Sequence of chain 1.D:
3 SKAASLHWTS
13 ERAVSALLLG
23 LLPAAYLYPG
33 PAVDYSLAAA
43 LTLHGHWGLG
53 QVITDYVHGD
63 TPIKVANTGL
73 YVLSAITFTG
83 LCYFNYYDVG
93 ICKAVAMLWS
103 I

Sequence of chain 1.B:
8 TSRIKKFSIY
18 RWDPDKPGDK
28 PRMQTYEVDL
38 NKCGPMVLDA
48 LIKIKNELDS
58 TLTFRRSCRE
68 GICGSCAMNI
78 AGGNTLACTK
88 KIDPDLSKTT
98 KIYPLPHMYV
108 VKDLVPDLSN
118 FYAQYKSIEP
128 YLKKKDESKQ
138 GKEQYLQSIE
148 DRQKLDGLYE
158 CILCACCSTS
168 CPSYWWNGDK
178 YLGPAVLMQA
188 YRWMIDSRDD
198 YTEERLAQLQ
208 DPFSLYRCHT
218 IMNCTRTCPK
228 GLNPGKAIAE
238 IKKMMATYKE

Binding-site contacts:
Ligand atom C13 contacts residue ILE40 of chain 1.C at 4.0 Å (hydrophobic).
Ligand atom S4 contacts residue SER39 of chain 1.C at 3.5 Å (h-bond).
Ligand atom O7 contacts residue HIS216 of chain 1.B at 3.1 Å.
Ligand atom O7 contacts residue ILE218 of chain 1.B at 4.0 Å.
Ligand atom C3 contacts residue ARG43 of chain 1.C at 4.1 Å.
Ligand atom C8 contacts residue TRP173 of chain 1.B at 4.0 Å (hydrophobic).
Ligand atom C16 contacts residue ILE40 of chain 1.C at 3.5 Å (hydrophobic).
Ligand atom C12 contacts residue ILE40 of chain 1.C at 3.9 Å (hydrophobic).
Ligand atom C1 contacts residue TYR58 of chain 1.D at 3.8 Å (hydrophobic).
Ligand atom O7 contacts residue ASP57 of chain 1.D at 3.9 Å.
Ligand atom C2 contacts residue TYR58 of chain 1.D at 3.8 Å (hydrophobic).
Ligand atom N10 contacts residue ILE40 of chain 1.C at 3.7 Å.
Ligand atom C11 contacts residue ILE40 of chain 1.C at 3.6 Å (hydrophobic).
Ligand atom N10 contacts residue PRO169 of chain 1.B at 3.7 Å.
Ligand atom O7 contacts residue ARG43 of chain 1.C at 3.6 Å.
Ligand atom C1 contacts residue TRP173 of chain 1.B at 3.7 Å (hydrophobic).
Ligand atom C14 contacts residue ILE27 of chain 1.C at 3.7 Å (hydrophobic).
Ligand atom O9 contacts residue TRP173 of chain 1.B at 2.9 Å (h-bond).
Ligand atom O9 contacts residue TYR58 of chain 1.D at 2.8 Å (h-bond).
Ligand atom C2 contacts residue ILE218 of chain 1.B at 3.9 Å (hydrophobic).
Ligand atom C15 contacts residue TRP32 of chain 1.C at 4.1 Å (hydrophobic).
Ligand atom S4 contacts residue ILE40 of chain 1.C at 4.0 Å.
Ligand atom C13 contacts residue TRP173 of chain 1.B at 4.1 Å (hydrophobic).
Ligand atom C2 contacts residue ARG43 of chain 1.C at 3.6 Å.
Ligand atom C1 contacts residue SER170 of chain 1.B at 3.8 Å.
Ligand atom C14 contacts residue ILE40 of chain 1.C at 3.9 Å (hydrophobic).
Ligand atom C5 contacts residue SER39 of chain 1.C at 3.0 Å.
Ligand atom C6 contacts residue HIS216 of chain 1.B at 3.7 Å.
Ligand atom C1 contacts residue ASP57 of chain 1.D at 3.8 Å.
Ligand atom C1 contacts residue ARG43 of chain 1.C at 3.8 Å.
Ligand atom O9 contacts residue PRO169 of chain 1.B at 4.1 Å.
Ligand atom C6 contacts residue ARG43 of chain 1.C at 3.4 Å.
Ligand atom C11 contacts residue PRO169 of chain 1.B at 3.9 Å (hydrophobic).
Ligand atom C3 contacts residue TYR58 of chain 1.D at 3.5 Å (hydrophobic).
Ligand atom C3 contacts residue ILE218 of chain 1.B at 4.0 Å (hydrophobic).
Ligand atom C8 contacts residue TYR58 of chain 1.D at 3.4 Å (hydrophobic).
Ligand atom C15 contacts residue ILE40 of chain 1.C at 3.7 Å (hydrophobic).
Ligand atom C16 contacts residue PRO169 of chain 1.B at 3.5 Å (hydrophobic).
Ligand atom C5 contacts residue UNL1 of chain 1.GE at 3.7 Å.
Ligand atom C8 contacts residue PRO169 of chain 1.B at 4.0 Å (hydrophobic).

This small molecule binds to this protein.
Small molecule (SMILES): CC1=C(C(=O)Nc2ccccc2)SCCO1

Sequence of chain 1.C:
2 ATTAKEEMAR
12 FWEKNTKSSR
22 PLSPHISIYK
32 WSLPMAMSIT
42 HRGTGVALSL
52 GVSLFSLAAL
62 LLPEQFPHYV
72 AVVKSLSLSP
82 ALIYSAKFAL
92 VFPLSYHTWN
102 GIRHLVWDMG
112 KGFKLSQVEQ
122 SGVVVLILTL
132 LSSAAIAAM